Sequence of chain 1.B:
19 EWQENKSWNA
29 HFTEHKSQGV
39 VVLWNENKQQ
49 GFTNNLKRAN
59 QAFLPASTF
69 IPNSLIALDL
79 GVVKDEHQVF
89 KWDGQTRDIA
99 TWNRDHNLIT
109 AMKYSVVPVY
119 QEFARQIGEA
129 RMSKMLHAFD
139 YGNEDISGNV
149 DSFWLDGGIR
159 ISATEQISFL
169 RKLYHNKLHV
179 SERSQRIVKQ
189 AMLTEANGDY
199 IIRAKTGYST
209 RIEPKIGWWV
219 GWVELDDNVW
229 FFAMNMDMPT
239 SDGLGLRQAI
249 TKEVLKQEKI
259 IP

A protein and the small-molecule ligand that binds it are described below.
Small molecule (SMILES): CCCCO

Binding-site contacts:
Ligand atom C2 contacts residue GLY146 of chain 1.B at 4.0 Å.
Ligand atom C2 contacts residue SER145 of chain 1.B at 4.5 Å.
Ligand atom C4 contacts residue GLY155 of chain 1.B at 3.8 Å.
Ligand atom C3 contacts residue SER145 of chain 1.B at 4.0 Å.
Ligand atom OH contacts residue GLY155 of chain 1.B at 4.3 Å.
Ligand atom OH contacts residue GLY156 of chain 1.B at 4.3 Å.
Ligand atom C3 contacts residue GLY156 of chain 1.B at 4.5 Å.
Ligand atom C1 contacts residue GLY146 of chain 1.B at 4.0 Å.
Ligand atom C3 contacts residue GLY155 of chain 1.B at 4.4 Å.
Ligand atom C4 contacts residue GLY156 of chain 1.B at 4.2 Å.
Ligand atom C4 contacts residue ASP154 of chain 1.B at 4.2 Å.